Sequence of chain 1.A:
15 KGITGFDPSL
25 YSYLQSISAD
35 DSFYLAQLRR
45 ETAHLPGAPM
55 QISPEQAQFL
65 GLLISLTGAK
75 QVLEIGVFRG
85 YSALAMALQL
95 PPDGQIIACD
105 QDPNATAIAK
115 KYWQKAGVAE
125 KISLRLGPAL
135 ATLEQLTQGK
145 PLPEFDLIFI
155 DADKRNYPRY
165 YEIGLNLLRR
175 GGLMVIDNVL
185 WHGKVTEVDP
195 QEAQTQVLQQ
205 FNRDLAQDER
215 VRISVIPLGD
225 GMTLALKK

A protein and the small-molecule ligand that binds it are described below.
Small molecule (SMILES): COc1cc(/C=C/C(=O)O)ccc1O

Binding-site contacts:
Ligand atom C6 contacts residue 4FE1 of chain 1.E at 0.3 Å.
Ligand atom O4 contacts residue MET54 of chain 1.A at 4.0 Å.
Ligand atom C10 contacts residue 4FE1 of chain 1.E at 2.3 Å.
Ligand atom C3 contacts residue 4FE1 of chain 1.E at 0.1 Å.
Ligand atom C4 contacts residue MET54 of chain 1.A at 3.9 Å (hydrophobic).
Ligand atom C8 contacts residue HIS186 of chain 1.A at 3.4 Å.
Ligand atom C9 contacts residue 4FE1 of chain 1.E at 0.5 Å.
Ligand atom O3 contacts residue 4FE1 of chain 1.E at 1.4 Å.
Ligand atom O4 contacts residue 4FE1 of chain 1.E at 0.2 Å (h-bond).
Ligand atom O4 contacts residue MG1 of chain 1.B at 2.4 Å.
Ligand atom C2 contacts residue 4FE1 of chain 1.E at 0.1 Å.
Ligand atom C5 contacts residue ASN182 of chain 1.A at 3.4 Å.
Ligand atom C2 contacts residue MET54 of chain 1.A at 3.8 Å (hydrophobic).
Ligand atom O2 contacts residue 4FE1 of chain 1.E at 0.7 Å (h-bond).
Ligand atom O1 contacts residue 4FE1 of chain 1.E at 0.4 Å (h-bond).
Ligand atom C10 contacts residue MET54 of chain 1.A at 3.7 Å (hydrophobic).
Ligand atom C1 contacts residue 4FE1 of chain 1.E at 0.1 Å.
Ligand atom C8 contacts residue 4FE1 of chain 1.E at 0.4 Å.
Ligand atom C1 contacts residue MET54 of chain 1.A at 3.7 Å (hydrophobic).
Ligand atom C5 contacts residue MET54 of chain 1.A at 3.3 Å (hydrophobic).
Ligand atom C6 contacts residue MET54 of chain 1.A at 3.6 Å (hydrophobic).
Ligand atom C5 contacts residue LYS15 of chain 1.A at 4.0 Å.
Ligand atom O2 contacts residue HIS186 of chain 1.A at 3.6 Å (h-bond).
Ligand atom C6 contacts residue ASN182 of chain 1.A at 3.9 Å.
Ligand atom C1 contacts residue TRP185 of chain 1.A at 4.0 Å (hydrophobic).
Ligand atom C4 contacts residue 4FE1 of chain 1.E at 0.2 Å.
Ligand atom C5 contacts residue 4FE1 of chain 1.E at 0.3 Å.
Ligand atom O3 contacts residue ALA156 of chain 1.A at 3.8 Å.
Ligand atom C2 contacts residue TRP185 of chain 1.A at 3.7 Å (hydrophobic).
Ligand atom O4 contacts residue LYS158 of chain 1.A at 2.7 Å (salt-bridge).
Ligand atom O4 contacts residue ASP155 of chain 1.A at 3.1 Å (salt-bridge).
Ligand atom O3 contacts residue LYS158 of chain 1.A at 3.3 Å.
Ligand atom C5 contacts residue MG1 of chain 1.B at 3.0 Å.
Ligand atom C3 contacts residue LYS158 of chain 1.A at 3.6 Å.
Ligand atom C4 contacts residue MG1 of chain 1.B at 3.1 Å.
Ligand atom C7 contacts residue 4FE1 of chain 1.E at 0.2 Å.
Ligand atom C9 contacts residue HIS186 of chain 1.A at 3.5 Å.
Ligand atom O4 contacts residue ASN182 of chain 1.A at 3.0 Å (h-bond).
Ligand atom C4 contacts residue ASN182 of chain 1.A at 3.5 Å.
Ligand atom C4 contacts residue LYS158 of chain 1.A at 3.4 Å.